Binding-site contacts:
Ligand atom C4 contacts residue ASN358 of chain 46.F at 4.2 Å.
Ligand atom C3 contacts residue ASN358 of chain 46.F at 3.8 Å.
Ligand atom C2 contacts residue ASN358 of chain 46.F at 2.5 Å.
Ligand atom O7 contacts residue ASN358 of chain 46.F at 3.3 Å (h-bond).
Ligand atom C7 contacts residue ASN358 of chain 46.F at 3.4 Å.
Ligand atom O7 contacts residue SER343 of chain 46.F at 4.3 Å.
Ligand atom C1 contacts residue ASN358 of chain 46.F at 1.4 Å.
Ligand atom O7 contacts residue SER345 of chain 46.F at 4.2 Å.
Ligand atom C5 contacts residue ASN358 of chain 46.F at 3.6 Å.
Ligand atom O5 contacts residue ASN358 of chain 46.F at 2.4 Å (h-bond).
Ligand atom N2 contacts residue ASN358 of chain 46.F at 2.9 Å (h-bond).

Sequence of chain 46.F:
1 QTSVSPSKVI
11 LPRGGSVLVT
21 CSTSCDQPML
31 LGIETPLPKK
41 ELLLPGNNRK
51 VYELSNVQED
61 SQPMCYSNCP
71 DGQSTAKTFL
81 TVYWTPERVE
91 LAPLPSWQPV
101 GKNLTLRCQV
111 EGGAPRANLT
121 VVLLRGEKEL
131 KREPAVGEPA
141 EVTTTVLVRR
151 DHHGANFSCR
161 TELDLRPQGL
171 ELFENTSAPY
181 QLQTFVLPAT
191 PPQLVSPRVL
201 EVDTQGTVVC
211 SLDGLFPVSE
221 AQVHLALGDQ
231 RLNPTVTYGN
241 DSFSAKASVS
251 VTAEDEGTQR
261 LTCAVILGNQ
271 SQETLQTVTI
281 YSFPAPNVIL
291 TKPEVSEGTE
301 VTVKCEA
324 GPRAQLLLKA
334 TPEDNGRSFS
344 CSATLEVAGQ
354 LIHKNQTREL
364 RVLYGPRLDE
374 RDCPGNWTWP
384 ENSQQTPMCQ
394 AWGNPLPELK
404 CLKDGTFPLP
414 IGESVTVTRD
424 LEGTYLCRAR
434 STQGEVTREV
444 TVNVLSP

This protein binds this small molecule.
Small molecule (SMILES): CC(=O)N[C@@H]1[C@@H](O)[C@H](O)[C@@H](CO)O[C@H]1O